Binding-site contacts:
Ligand atom C12 contacts residue PHE77 of chain 2.C at 4.4 Å (hydrophobic).
Ligand atom C12 contacts residue LEU74 of chain 2.C at 3.8 Å (hydrophobic).
Ligand atom C08 contacts residue ALA35 of chain 2.C at 4.4 Å (hydrophobic).
Ligand atom C13 contacts residue LEU37 of chain 2.C at 3.9 Å (hydrophobic).
Ligand atom C09 contacts residue GLY70 of chain 2.C at 4.0 Å.
Ligand atom C14 contacts residue LEU74 of chain 2.C at 3.8 Å (hydrophobic).
Ligand atom C08 contacts residue LEU74 of chain 2.C at 4.1 Å (hydrophobic).
Ligand atom O03 contacts residue LYS88 of chain 2.C at 3.9 Å.
Ligand atom C14 contacts residue GLY72 of chain 2.C at 3.6 Å.
Ligand atom C14 contacts residue LEU37 of chain 2.C at 3.9 Å (hydrophobic).
Ligand atom C11 contacts residue GLN71 of chain 2.C at 3.5 Å.
Ligand atom C13 contacts residue LEU74 of chain 2.C at 4.1 Å (hydrophobic).
Ligand atom C02 contacts residue LEU74 of chain 2.C at 4.3 Å (hydrophobic).
Ligand atom C11 contacts residue PHE77 of chain 2.C at 3.7 Å (hydrophobic).
Ligand atom C06 contacts residue PRO8 of chain 2.C at 4.3 Å (hydrophobic).
Ligand atom C06 contacts residue LEU37 of chain 2.C at 3.9 Å (hydrophobic).
Ligand atom C05 contacts residue LEU37 of chain 2.C at 4.0 Å (hydrophobic).
Ligand atom C12 contacts residue GLY70 of chain 2.C at 4.2 Å.
Ligand atom C07 contacts residue ALA35 of chain 2.C at 4.0 Å (hydrophobic).
Ligand atom C07 contacts residue PRO8 of chain 2.C at 4.1 Å (hydrophobic).
Ligand atom C11 contacts residue GLY70 of chain 2.C at 3.4 Å.
Ligand atom C13 contacts residue GLY72 of chain 2.C at 4.1 Å.
Ligand atom C09 contacts residue VAL36 of chain 2.C at 3.9 Å (hydrophobic).
Ligand atom C09 contacts residue ALA35 of chain 2.C at 3.6 Å (hydrophobic).
Ligand atom C07 contacts residue GLY9 of chain 2.C at 4.1 Å.
Ligand atom C12 contacts residue GLN71 of chain 2.C at 3.9 Å.
Ligand atom C08 contacts residue LEU37 of chain 2.C at 3.9 Å (hydrophobic).
Ligand atom C10 contacts residue VAL36 of chain 2.C at 4.3 Å (hydrophobic).
Ligand atom C05 contacts residue LEU74 of chain 2.C at 4.3 Å (hydrophobic).
Ligand atom C12 contacts residue GLY72 of chain 2.C at 3.6 Å.
Ligand atom C09 contacts residue LEU37 of chain 2.C at 3.9 Å (hydrophobic).
Ligand atom C10 contacts residue ALA35 of chain 2.C at 4.0 Å (hydrophobic).
Ligand atom C10 contacts residue PHE77 of chain 2.C at 3.6 Å (hydrophobic).
Ligand atom O01 contacts residue LEU74 of chain 2.C at 3.9 Å.
Ligand atom O03 contacts residue LEU74 of chain 2.C at 4.3 Å.
Ligand atom C09 contacts residue LEU74 of chain 2.C at 4.4 Å (hydrophobic).
Ligand atom C07 contacts residue LEU37 of chain 2.C at 3.5 Å (hydrophobic).
Ligand atom C12 contacts residue LEU73 of chain 2.C at 4.1 Å (hydrophobic).
Ligand atom C10 contacts residue GLY70 of chain 2.C at 3.5 Å.
Ligand atom C10 contacts residue GLN71 of chain 2.C at 4.0 Å.

A small-molecule ligand and the protein it binds are described below.
Small molecule (SMILES): O=C(O)Cc1ccc2ccccc2c1

Sequence of chain 2.C:
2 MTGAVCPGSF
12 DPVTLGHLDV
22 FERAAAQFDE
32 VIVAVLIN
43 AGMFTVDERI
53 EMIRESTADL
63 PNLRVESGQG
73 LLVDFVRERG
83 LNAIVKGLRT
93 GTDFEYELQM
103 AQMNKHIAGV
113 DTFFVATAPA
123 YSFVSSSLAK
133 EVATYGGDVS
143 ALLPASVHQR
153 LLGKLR